This small molecule binds to this protein.
Small molecule (SMILES): Nc1nc2c(ncn2[C@H]2C[C@H](O)[C@@H](CO[P](=O)(O)O[P](=O)(O)OP(=O)(O)O)O2)c(=O)[nH]1

Binding-site contacts:
Ligand atom O3' contacts residue GLN74 of chain 1.D at 2.4 Å (h-bond).
Ligand atom C1' contacts residue GLN74 of chain 1.D at 3.9 Å.
Ligand atom C5 contacts residue TYR382 of chain 1.D at 3.9 Å (hydrophobic).
Ligand atom O3A contacts residue MG1 of chain 1.V at 3.5 Å.
Ligand atom O2A contacts residue ARG87 of chain 1.D at 3.7 Å.
Ligand atom O3G contacts residue ASN183 of chain 1.D at 3.9 Å.
Ligand atom PG contacts residue MG1 of chain 1.V at 3.3 Å.
Ligand atom C2' contacts residue TYR382 of chain 1.D at 3.2 Å (hydrophobic).
Ligand atom O1A contacts residue ASP139 of chain 1.D at 3.6 Å.
Ligand atom O3B contacts residue MG1 of chain 1.V at 3.3 Å.
Ligand atom O2A contacts residue ASP139 of chain 1.D at 3.2 Å (salt-bridge).
Ligand atom N2 contacts residue VAL75 of chain 1.D at 3.1 Å (h-bond).
Ligand atom C3' contacts residue ASP283 of chain 1.D at 3.6 Å.
Ligand atom O2B contacts residue TYR279 of chain 1.D at 3.7 Å.
Ligand atom PB contacts residue MG1 of chain 1.V at 3.2 Å.
Ligand atom N2 contacts residue VAL387 of chain 1.D at 3.9 Å.
Ligand atom O1A contacts residue ASP275 of chain 1.D at 3.4 Å (salt-bridge).
Ligand atom O1A contacts residue HIS90 of chain 1.D at 3.9 Å.
Ligand atom O3G contacts residue TYR214 of chain 1.D at 3.4 Å (h-bond).
Ligand atom O1A contacts residue MG1 of chain 1.T at 2.7 Å.
Ligand atom C3' contacts residue GLN74 of chain 1.D at 3.5 Å.
Ligand atom O1G contacts residue MG1 of chain 1.V at 2.4 Å.
Ligand atom O3A contacts residue MG1 of chain 1.U at 3.9 Å.
Ligand atom O2A contacts residue MG1 of chain 1.U at 2.2 Å.
Ligand atom PA contacts residue MG1 of chain 1.U at 3.5 Å.
Ligand atom O2G contacts residue ASN183 of chain 1.D at 3.7 Å.
Ligand atom O3G contacts residue LYS231 of chain 1.D at 3.1 Å (salt-bridge).
Ligand atom O3' contacts residue ASP283 of chain 1.D at 3.3 Å (salt-bridge).
Ligand atom O1A contacts residue ARG87 of chain 1.D at 3.8 Å.
Ligand atom O1G contacts residue LYS213 of chain 1.D at 2.5 Å (salt-bridge).
Ligand atom PG contacts residue LYS213 of chain 1.D at 3.8 Å.
Ligand atom O2G contacts residue MG1 of chain 1.U at 2.8 Å.
Ligand atom N1 contacts residue GLU391 of chain 1.D at 3.9 Å.
Ligand atom O2B contacts residue MG1 of chain 1.V at 2.2 Å.
Ligand atom N2 contacts residue GLU391 of chain 1.D at 3.4 Å (salt-bridge).
Ligand atom C4' contacts residue GLN74 of chain 1.D at 3.7 Å.
Ligand atom C2' contacts residue ASP283 of chain 1.D at 3.6 Å.
Ligand atom O1A contacts residue MG1 of chain 1.U at 4.0 Å.
Ligand atom C3' contacts residue TYR279 of chain 1.D at 3.8 Å (hydrophobic).
Ligand atom O3' contacts residue VAL75 of chain 1.D at 3.4 Å.

Sequence of chain 1.D:
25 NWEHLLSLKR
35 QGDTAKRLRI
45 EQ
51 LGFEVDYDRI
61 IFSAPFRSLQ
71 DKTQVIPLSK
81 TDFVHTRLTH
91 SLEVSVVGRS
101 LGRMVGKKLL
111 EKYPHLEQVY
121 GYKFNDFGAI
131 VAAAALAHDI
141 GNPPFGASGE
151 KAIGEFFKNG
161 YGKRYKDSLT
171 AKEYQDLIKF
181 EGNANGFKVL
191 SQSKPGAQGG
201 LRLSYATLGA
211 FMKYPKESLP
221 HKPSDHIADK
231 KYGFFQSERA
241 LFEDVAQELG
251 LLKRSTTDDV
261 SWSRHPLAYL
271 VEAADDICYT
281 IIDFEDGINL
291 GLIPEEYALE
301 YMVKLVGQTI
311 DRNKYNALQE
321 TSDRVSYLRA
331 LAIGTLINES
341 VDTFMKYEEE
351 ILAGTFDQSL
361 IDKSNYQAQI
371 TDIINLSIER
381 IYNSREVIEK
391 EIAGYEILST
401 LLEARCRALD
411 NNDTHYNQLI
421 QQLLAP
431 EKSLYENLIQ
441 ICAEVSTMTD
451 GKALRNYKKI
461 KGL